Binding-site contacts:
Ligand atom O4 contacts residue ARG221 of chain 1.A at 3.7 Å.
Ligand atom O6 contacts residue ASN87 of chain 1.A at 4.2 Å.
Ligand atom O6 contacts residue CYS136 of chain 1.A at 4.1 Å.
Ligand atom C4 contacts residue ARG221 of chain 1.A at 4.1 Å.
Ligand atom O4 contacts residue PRO137 of chain 1.A at 4.2 Å.
Ligand atom O6 contacts residue ALA135 of chain 1.A at 4.0 Å.
Ligand atom O6 contacts residue ARG221 of chain 1.A at 4.4 Å.
Ligand atom C7 contacts residue ASN87 of chain 1.A at 3.8 Å.
Ligand atom C1 contacts residue GLU66 of chain 1.A at 4.2 Å.
Ligand atom C6 contacts residue ARG221 of chain 1.A at 4.1 Å.
Ligand atom O5 contacts residue GLU66 of chain 1.A at 3.3 Å.
Ligand atom O7 contacts residue ASN87 of chain 1.A at 3.1 Å (h-bond).
Ligand atom C5 contacts residue ASN87 of chain 1.A at 3.3 Å.
Ligand atom O7 contacts residue LYS54 of chain 1.A at 3.9 Å.
Ligand atom C5 contacts residue ARG221 of chain 1.A at 3.6 Å.
Ligand atom C8 contacts residue ASP86 of chain 1.A at 3.7 Å.
Ligand atom N2 contacts residue ASN87 of chain 1.A at 3.5 Å (h-bond).
Ligand atom C2 contacts residue ASN87 of chain 1.A at 2.8 Å.
Ligand atom C3 contacts residue ARG221 of chain 1.A at 4.3 Å.
Ligand atom O6 contacts residue CYS90 of chain 1.A at 3.8 Å.
Ligand atom C4 contacts residue ASN87 of chain 1.A at 4.1 Å.
Ligand atom C3 contacts residue ASN87 of chain 1.A at 4.0 Å.
Ligand atom C1 contacts residue ASN87 of chain 1.A at 1.4 Å.
Ligand atom C5 contacts residue GLU66 of chain 1.A at 4.2 Å.
Ligand atom O5 contacts residue ASN64 of chain 1.A at 4.5 Å.
Ligand atom O6 contacts residue GLU66 of chain 1.A at 4.1 Å.
Ligand atom O5 contacts residue ASN87 of chain 1.A at 2.0 Å (h-bond).
Ligand atom C6 contacts residue ASN87 of chain 1.A at 4.3 Å.
Ligand atom O6 contacts residue ASN64 of chain 1.A at 3.5 Å (h-bond).
Ligand atom C6 contacts residue ALA135 of chain 1.A at 4.3 Å (hydrophobic).
Ligand atom C6 contacts residue PRO137 of chain 1.A at 3.4 Å (hydrophobic).
Ligand atom C6 contacts residue GLU66 of chain 1.A at 4.0 Å.
Ligand atom O6 contacts residue PRO137 of chain 1.A at 3.8 Å.

Sequence of chain 1.A:
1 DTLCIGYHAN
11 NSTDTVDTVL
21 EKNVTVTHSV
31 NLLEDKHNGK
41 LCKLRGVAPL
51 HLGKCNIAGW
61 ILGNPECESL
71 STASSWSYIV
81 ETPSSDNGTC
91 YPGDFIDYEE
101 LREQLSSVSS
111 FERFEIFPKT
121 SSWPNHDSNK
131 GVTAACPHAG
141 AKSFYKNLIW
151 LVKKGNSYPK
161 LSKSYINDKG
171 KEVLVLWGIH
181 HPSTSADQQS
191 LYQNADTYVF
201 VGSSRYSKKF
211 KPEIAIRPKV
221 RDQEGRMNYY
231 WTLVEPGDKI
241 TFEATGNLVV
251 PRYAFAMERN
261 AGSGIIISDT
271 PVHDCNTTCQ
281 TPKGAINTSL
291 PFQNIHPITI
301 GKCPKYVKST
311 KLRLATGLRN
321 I

A small-molecule ligand and the protein it binds are described below.
Small molecule (SMILES): CC(=O)N[C@@H]1[C@@H](O)[C@H](O)[C@@H](CO)O[C@H]1O